Binding-site contacts:
Ligand atom C6 contacts residue ARG88 of chain 1.A at 4.2 Å.
Ligand atom O3 contacts residue GLY87 of chain 1.A at 4.1 Å.
Ligand atom C7 contacts residue SER85 of chain 1.A at 3.3 Å.
Ligand atom C5 contacts residue THR86 of chain 1.A at 4.2 Å.
Ligand atom O5 contacts residue ARG88 of chain 1.A at 3.1 Å (salt-bridge).
Ligand atom O7 contacts residue SER85 of chain 1.A at 2.7 Å (h-bond).
Ligand atom O2 contacts residue THR77 of chain 1.C at 3.8 Å.
Ligand atom O3 contacts residue TYR61 of chain 1.C at 4.3 Å.
Ligand atom O3 contacts residue ARG114 of chain 1.C at 3.2 Å (salt-bridge).
Ligand atom C4 contacts residue ARG88 of chain 1.A at 4.0 Å.
Ligand atom C3 contacts residue ARG114 of chain 1.C at 4.2 Å.
Ligand atom O4 contacts residue THR86 of chain 1.A at 2.7 Å (h-bond).
Ligand atom C2 contacts residue ARG114 of chain 1.C at 3.9 Å.
Ligand atom O2 contacts residue SER85 of chain 1.A at 4.1 Å.
Ligand atom C6 contacts residue THR86 of chain 1.A at 3.8 Å.
Ligand atom O2 contacts residue ARG114 of chain 1.C at 3.0 Å (salt-bridge).
Ligand atom O4 contacts residue THR77 of chain 1.C at 4.0 Å.
Ligand atom C4 contacts residue SER85 of chain 1.A at 3.9 Å.
Ligand atom O3 contacts residue SER85 of chain 1.A at 4.2 Å.
Ligand atom O2 contacts residue ARG114 of chain 1.C at 3.5 Å (salt-bridge).
Ligand atom C2 contacts residue ARG88 of chain 1.A at 4.0 Å.
Ligand atom C1 contacts residue ARG88 of chain 1.A at 3.8 Å.
Ligand atom O2 contacts residue PHE57 of chain 1.C at 3.7 Å.
Ligand atom C2 contacts residue THR77 of chain 1.C at 4.2 Å.
Ligand atom C5 contacts residue ARG88 of chain 1.A at 4.1 Å.
Ligand atom C4 contacts residue THR86 of chain 1.A at 3.4 Å.
Ligand atom O5 contacts residue GLU84 of chain 1.A at 3.8 Å.
Ligand atom C8 contacts residue PHE57 of chain 1.C at 3.4 Å (hydrophobic).
Ligand atom O2 contacts residue VAL113 of chain 1.C at 4.1 Å.
Ligand atom O4 contacts residue ARG88 of chain 1.A at 2.9 Å (salt-bridge).
Ligand atom C8 contacts residue SER85 of chain 1.A at 3.3 Å.
Ligand atom C2 contacts residue GLU84 of chain 1.A at 3.9 Å.
Ligand atom O4 contacts residue GLY87 of chain 1.A at 3.8 Å.
Ligand atom C3 contacts residue THR77 of chain 1.C at 3.9 Å.
Ligand atom C6 contacts residue TYR51 of chain 1.A at 4.0 Å (hydrophobic).
Ligand atom C3 contacts residue ARG114 of chain 1.C at 3.6 Å.
Ligand atom C1 contacts residue GLU84 of chain 1.A at 3.7 Å.
Ligand atom O3 contacts residue THR77 of chain 1.C at 2.7 Å (h-bond).
Ligand atom C1 contacts residue ARG114 of chain 1.C at 4.3 Å.
Ligand atom C2 contacts residue SER85 of chain 1.A at 4.3 Å.

Sequence of chain 1.A:
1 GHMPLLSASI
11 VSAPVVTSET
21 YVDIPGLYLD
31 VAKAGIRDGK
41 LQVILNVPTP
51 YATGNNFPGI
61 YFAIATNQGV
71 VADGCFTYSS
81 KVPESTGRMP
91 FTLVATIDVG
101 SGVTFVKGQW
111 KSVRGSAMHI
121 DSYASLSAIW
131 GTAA

Sequence of chain 1.C:
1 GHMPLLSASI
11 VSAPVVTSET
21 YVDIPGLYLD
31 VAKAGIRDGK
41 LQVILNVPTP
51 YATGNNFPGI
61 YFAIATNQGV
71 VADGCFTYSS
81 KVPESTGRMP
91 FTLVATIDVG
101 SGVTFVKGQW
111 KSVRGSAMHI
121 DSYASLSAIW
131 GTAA

The small molecule below binds the protein below.
Small molecule (SMILES): CC(=O)N[C@H]1[C@H](O[C@@H]2[C@@H](O)[C@@H](O)O[C@H](CO)[C@@H]2O)O[C@H](CO)[C@H](O)[C@@H]1O[C@@H]1O[C@H](CO)[C@H](O)[C@H](O)[C@H]1O[C@@H]1O[C@@H](C)[C@@H](O)[C@@H](O)[C@@H]1O